Sequence of chain 1.B:
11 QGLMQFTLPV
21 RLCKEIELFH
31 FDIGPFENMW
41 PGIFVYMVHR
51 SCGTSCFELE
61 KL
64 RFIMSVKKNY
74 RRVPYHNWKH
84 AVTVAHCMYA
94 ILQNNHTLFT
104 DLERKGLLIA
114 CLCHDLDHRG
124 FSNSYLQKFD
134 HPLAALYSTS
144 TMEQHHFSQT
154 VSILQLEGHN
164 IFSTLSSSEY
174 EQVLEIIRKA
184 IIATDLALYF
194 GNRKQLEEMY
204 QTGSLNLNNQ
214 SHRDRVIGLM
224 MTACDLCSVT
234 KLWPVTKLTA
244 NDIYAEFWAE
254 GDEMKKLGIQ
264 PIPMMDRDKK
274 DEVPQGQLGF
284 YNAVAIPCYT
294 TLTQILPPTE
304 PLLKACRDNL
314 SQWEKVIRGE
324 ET

This protein binds this small molecule.
Small molecule (SMILES): Cc1nc2ccccc2nc1N1CCCC1

Binding-site contacts:
Ligand atom C15 contacts residue SER231 of chain 1.B at 3.9 Å.
Ligand atom C14 contacts residue MET267 of chain 1.B at 3.7 Å (hydrophobic).
Ligand atom C11 contacts residue ILE246 of chain 1.B at 4.1 Å (hydrophobic).
Ligand atom N5 contacts residue PHE283 of chain 1.B at 3.8 Å.
Ligand atom N5 contacts residue PHE250 of chain 1.B at 3.7 Å.
Ligand atom C9 contacts residue MET267 of chain 1.B at 3.5 Å (hydrophobic).
Ligand atom C7 contacts residue PHE283 of chain 1.B at 3.5 Å (hydrophobic).
Ligand atom C16 contacts residue LEU229 of chain 1.B at 4.2 Å (hydrophobic).
Ligand atom C9 contacts residue PHE283 of chain 1.B at 3.7 Å (hydrophobic).
Ligand atom C4 contacts residue PHE250 of chain 1.B at 4.1 Å (hydrophobic).
Ligand atom C16 contacts residue TYR78 of chain 1.B at 4.2 Å (hydrophobic).
Ligand atom C7 contacts residue ILE246 of chain 1.B at 4.2 Å (hydrophobic).
Ligand atom C12 contacts residue ILE246 of chain 1.B at 3.6 Å (hydrophobic).
Ligand atom C15 contacts residue VAL232 of chain 1.B at 3.5 Å (hydrophobic).
Ligand atom N2 contacts residue PHE283 of chain 1.B at 3.5 Å.
Ligand atom C6 contacts residue PHE283 of chain 1.B at 3.6 Å (hydrophobic).
Ligand atom C12 contacts residue VAL232 of chain 1.B at 4.0 Å (hydrophobic).
Ligand atom C11 contacts residue PHE283 of chain 1.B at 4.2 Å (hydrophobic).
Ligand atom C12 contacts residue GLN280 of chain 1.B at 3.8 Å.
Ligand atom C11 contacts residue LEU229 of chain 1.B at 3.8 Å (hydrophobic).
Ligand atom C7 contacts residue GLN280 of chain 1.B at 4.0 Å.
Ligand atom C10 contacts residue TYR247 of chain 1.B at 4.3 Å (hydrophobic).
Ligand atom C16 contacts residue ILE246 of chain 1.B at 3.5 Å (hydrophobic).
Ligand atom C1 contacts residue PHE250 of chain 1.B at 4.0 Å (hydrophobic).
Ligand atom N3 contacts residue GLN280 of chain 1.B at 3.1 Å (h-bond).
Ligand atom C15 contacts residue ILE246 of chain 1.B at 3.2 Å (hydrophobic).
Ligand atom N3 contacts residue PHE283 of chain 1.B at 3.6 Å.
Ligand atom C4 contacts residue PHE283 of chain 1.B at 3.8 Å (hydrophobic).
Ligand atom C4 contacts residue GLN280 of chain 1.B at 3.9 Å.
Ligand atom C16 contacts residue VAL232 of chain 1.B at 4.2 Å (hydrophobic).
Ligand atom C8 contacts residue PHE283 of chain 1.B at 4.1 Å (hydrophobic).
Ligand atom C8 contacts residue LEU189 of chain 1.B at 3.9 Å (hydrophobic).
Ligand atom C10 contacts residue PHE283 of chain 1.B at 3.9 Å (hydrophobic).
Ligand atom C12 contacts residue PHE283 of chain 1.B at 4.0 Å (hydrophobic).
Ligand atom C10 contacts residue PHE250 of chain 1.B at 4.0 Å (hydrophobic).
Ligand atom C16 contacts residue SER231 of chain 1.B at 4.1 Å.
Ligand atom C1 contacts residue PHE283 of chain 1.B at 3.6 Å (hydrophobic).
Ligand atom C13 contacts residue LEU189 of chain 1.B at 3.8 Å (hydrophobic).
Ligand atom C10 contacts residue GLN280 of chain 1.B at 4.0 Å.
Ligand atom C10 contacts residue MET267 of chain 1.B at 3.5 Å (hydrophobic).